Binding-site contacts:
Ligand atom O2 contacts residue SER278 of chain 1.C at 2.9 Å.
Ligand atom S contacts residue ASN89 of chain 1.C at 3.7 Å.
Ligand atom N contacts residue ASN89 of chain 1.C at 3.5 Å (h-bond).
Ligand atom C4 contacts residue ARG87 of chain 1.C at 3.7 Å.
Ligand atom O2 contacts residue ALA282 of chain 1.C at 3.5 Å.
Ligand atom C13 contacts residue HIS92 of chain 1.C at 3.7 Å.
Ligand atom C5 contacts residue ARG87 of chain 1.C at 3.4 Å.
Ligand atom O5 contacts residue HIS92 of chain 1.C at 3.9 Å.
Ligand atom C17 contacts residue HIS92 of chain 1.C at 3.6 Å.
Ligand atom O1 contacts residue ASN89 of chain 1.C at 3.0 Å (h-bond).
Ligand atom C16 contacts residue GLY93 of chain 1.C at 3.6 Å.
Ligand atom C14 contacts residue PRO67 of chain 1.C at 3.7 Å (hydrophobic).
Ligand atom C17 contacts residue PRO67 of chain 1.C at 3.9 Å (hydrophobic).
Ligand atom C12 contacts residue PRO67 of chain 1.C at 3.6 Å (hydrophobic).
Ligand atom C17 contacts residue TYR97 of chain 1.C at 3.6 Å (hydrophobic).
Ligand atom O contacts residue LYS283 of chain 1.C at 3.0 Å (salt-bridge).
Ligand atom C9 contacts residue HIS92 of chain 1.C at 3.7 Å.
Ligand atom C6 contacts residue HIS92 of chain 1.C at 3.4 Å.
Ligand atom C8 contacts residue HIS92 of chain 1.C at 3.6 Å.
Ligand atom C7 contacts residue HIS92 of chain 1.C at 3.4 Å.
Ligand atom C5 contacts residue SER278 of chain 1.C at 3.6 Å.
Ligand atom C10 contacts residue HIS92 of chain 1.C at 3.6 Å.
Ligand atom C10 contacts residue LYS283 of chain 1.C at 3.8 Å.
Ligand atom O1 contacts residue ARG87 of chain 1.C at 2.9 Å (salt-bridge).
Ligand atom C12 contacts residue HIS92 of chain 1.C at 3.3 Å.
Ligand atom C13 contacts residue PRO67 of chain 1.C at 3.7 Å (hydrophobic).
Ligand atom C4 contacts residue ASN89 of chain 1.C at 3.6 Å.
Ligand atom C11 contacts residue HIS92 of chain 1.C at 3.4 Å.
Ligand atom C6 contacts residue ASN89 of chain 1.C at 4.0 Å.
Ligand atom C contacts residue HIS92 of chain 1.C at 3.6 Å.
Ligand atom C16 contacts residue TYR97 of chain 1.C at 3.3 Å (hydrophobic).
Ligand atom C1 contacts residue HIS92 of chain 1.C at 3.7 Å.
Ligand atom C1 contacts residue ALA282 of chain 1.C at 3.9 Å (hydrophobic).
Ligand atom O4 contacts residue LYS283 of chain 1.C at 3.4 Å.
Ligand atom C6 contacts residue ALA282 of chain 1.C at 3.7 Å (hydrophobic).
Ligand atom C17 contacts residue GLY93 of chain 1.C at 3.9 Å.
Ligand atom O2 contacts residue GLY279 of chain 1.C at 2.7 Å (h-bond).
Ligand atom C5 contacts residue ASN89 of chain 1.C at 3.3 Å.
Ligand atom O1 contacts residue THR64 of chain 1.C at 3.2 Å.
Ligand atom O4 contacts residue HIS92 of chain 1.C at 3.8 Å.

Sequence of chain 1.C:
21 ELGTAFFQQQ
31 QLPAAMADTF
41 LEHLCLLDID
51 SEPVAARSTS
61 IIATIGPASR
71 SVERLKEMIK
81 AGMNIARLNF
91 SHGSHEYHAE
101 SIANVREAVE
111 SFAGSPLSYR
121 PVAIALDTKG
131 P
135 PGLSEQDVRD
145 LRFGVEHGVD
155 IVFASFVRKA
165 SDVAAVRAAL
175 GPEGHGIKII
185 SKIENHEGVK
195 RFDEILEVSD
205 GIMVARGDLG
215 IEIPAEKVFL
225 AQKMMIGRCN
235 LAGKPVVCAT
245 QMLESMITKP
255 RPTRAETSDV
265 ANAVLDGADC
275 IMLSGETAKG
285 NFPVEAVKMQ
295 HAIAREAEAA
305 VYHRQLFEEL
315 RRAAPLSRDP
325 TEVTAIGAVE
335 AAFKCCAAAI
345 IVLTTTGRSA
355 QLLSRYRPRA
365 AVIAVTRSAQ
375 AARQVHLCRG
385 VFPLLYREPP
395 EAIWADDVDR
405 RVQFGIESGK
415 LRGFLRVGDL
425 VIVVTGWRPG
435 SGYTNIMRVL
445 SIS

This protein binds this small molecule.
Small molecule (SMILES): O=C1c2ccccc2C(=O)c2c1cc(S(=O)(=O)N1CCNCC1)c(O)c2O